Binding-site contacts:
Ligand atom C8 contacts residue SER944 of chain 1.A at 3.7 Å.
Ligand atom C1 contacts residue THR942 of chain 1.A at 3.8 Å.
Ligand atom C5 contacts residue ASN943 of chain 1.A at 3.7 Å.
Ligand atom C8 contacts residue ASN943 of chain 1.A at 3.8 Å.
Ligand atom O5 contacts residue THR942 of chain 1.A at 4.1 Å.
Ligand atom C7 contacts residue SER944 of chain 1.A at 4.3 Å.
Ligand atom C2 contacts residue THR942 of chain 1.A at 4.4 Å.
Ligand atom O5 contacts residue ASN943 of chain 1.A at 2.4 Å (h-bond).
Ligand atom N2 contacts residue ASN943 of chain 1.A at 2.7 Å (h-bond).
Ligand atom C2 contacts residue ASN943 of chain 1.A at 2.5 Å.
Ligand atom C3 contacts residue ASN943 of chain 1.A at 3.8 Å.
Ligand atom C4 contacts residue ASN943 of chain 1.A at 4.3 Å.
Ligand atom C1 contacts residue ASN943 of chain 1.A at 1.4 Å.
Ligand atom O7 contacts residue THR942 of chain 1.A at 4.5 Å.
Ligand atom C7 contacts residue ASN943 of chain 1.A at 3.5 Å.
Ligand atom O7 contacts residue ASN943 of chain 1.A at 3.9 Å.

Sequence of chain 1.A:
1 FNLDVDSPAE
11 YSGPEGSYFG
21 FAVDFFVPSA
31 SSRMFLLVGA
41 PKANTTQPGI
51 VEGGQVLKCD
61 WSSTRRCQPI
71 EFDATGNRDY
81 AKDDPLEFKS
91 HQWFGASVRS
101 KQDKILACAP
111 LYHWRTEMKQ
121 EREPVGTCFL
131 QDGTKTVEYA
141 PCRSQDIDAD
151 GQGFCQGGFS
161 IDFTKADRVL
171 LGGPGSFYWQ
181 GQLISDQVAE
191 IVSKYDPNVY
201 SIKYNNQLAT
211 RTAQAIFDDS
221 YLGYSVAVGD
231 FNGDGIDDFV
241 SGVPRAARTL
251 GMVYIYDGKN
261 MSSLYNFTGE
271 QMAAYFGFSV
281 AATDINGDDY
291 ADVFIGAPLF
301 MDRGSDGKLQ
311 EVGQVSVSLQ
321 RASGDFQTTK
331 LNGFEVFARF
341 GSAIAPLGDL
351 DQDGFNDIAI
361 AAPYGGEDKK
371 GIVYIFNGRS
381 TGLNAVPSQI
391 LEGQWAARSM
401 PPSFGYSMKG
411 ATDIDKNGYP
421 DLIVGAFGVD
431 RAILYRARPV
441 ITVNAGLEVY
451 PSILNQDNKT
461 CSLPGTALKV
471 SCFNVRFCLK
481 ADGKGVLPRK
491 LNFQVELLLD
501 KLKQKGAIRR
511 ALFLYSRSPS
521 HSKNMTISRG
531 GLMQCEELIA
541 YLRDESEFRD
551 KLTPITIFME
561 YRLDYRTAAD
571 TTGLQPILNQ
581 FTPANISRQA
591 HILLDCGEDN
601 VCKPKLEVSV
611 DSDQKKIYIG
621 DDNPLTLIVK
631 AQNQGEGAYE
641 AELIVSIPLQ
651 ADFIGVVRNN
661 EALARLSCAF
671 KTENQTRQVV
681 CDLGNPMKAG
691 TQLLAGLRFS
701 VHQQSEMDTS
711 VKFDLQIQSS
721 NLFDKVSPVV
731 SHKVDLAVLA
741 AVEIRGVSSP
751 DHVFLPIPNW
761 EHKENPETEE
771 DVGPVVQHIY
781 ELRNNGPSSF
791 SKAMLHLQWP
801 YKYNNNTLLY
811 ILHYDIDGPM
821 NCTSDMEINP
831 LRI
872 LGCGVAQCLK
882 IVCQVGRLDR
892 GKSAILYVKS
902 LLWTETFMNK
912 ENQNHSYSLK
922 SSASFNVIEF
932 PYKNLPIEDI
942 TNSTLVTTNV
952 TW

This protein binds this small molecule.
Small molecule (SMILES): CC(=O)N[C@H]1[C@H](O[C@H]2[C@H](O)[C@@H](NC(C)=O)CO[C@@H]2CO)O[C@H](CO)[C@@H](O[C@@H]2O[C@H](CO)[C@@H](O)[C@H](O[C@H]3O[C@H](CO)[C@@H](O)[C@H](O[C@H]4O[C@H](CO)[C@@H](O)[C@H](O[C@H]5O[C@H](CO)[C@@H](O)[C@H](O)[C@@H]5O)[C@@H]4O)[C@@H]3O)[C@@H]2O)[C@@H]1O